The small molecule below binds the protein below.
Small molecule (SMILES): OC[C@H]1O[C@H](O[C@H]2[C@H](O)[C@@H](O)[C@H](OCCCCCCC3CCCCC3)O[C@@H]2CO)[C@H](O)[C@@H](O)[C@@H]1O

Binding-site contacts:
Ligand atom C41 contacts residue SER412 of chain 1.N at 3.3 Å.
Ligand atom O3 contacts residue TYR250 of chain 1.N at 3.5 Å.
Ligand atom C5 contacts residue PHE434 of chain 1.N at 4.1 Å (hydrophobic).
Ligand atom C50 contacts residue GLY410 of chain 1.N at 3.4 Å.
Ligand atom O50 contacts residue TYR411 of chain 1.N at 3.4 Å.
Ligand atom C2 contacts residue TYR250 of chain 1.N at 4.0 Å (hydrophobic).
Ligand atom C4 contacts residue PHE434 of chain 1.N at 4.4 Å (hydrophobic).
Ligand atom O30 contacts residue TYR250 of chain 1.N at 4.3 Å.
Ligand atom C5 contacts residue GLY410 of chain 1.N at 3.8 Å.
Ligand atom C62 contacts residue LEU414 of chain 1.N at 4.3 Å (hydrophobic).
Ligand atom C6 contacts residue PHE434 of chain 1.N at 3.5 Å (hydrophobic).
Ligand atom C1 contacts residue TYR250 of chain 1.N at 3.3 Å (hydrophobic).
Ligand atom C21 contacts residue SER412 of chain 1.N at 4.0 Å.
Ligand atom C52 contacts residue LEU414 of chain 1.N at 4.0 Å (hydrophobic).
Ligand atom C51 contacts residue SER412 of chain 1.N at 3.8 Å.
Ligand atom O4 contacts residue PHE434 of chain 1.N at 4.2 Å.
Ligand atom O1 contacts residue GLY410 of chain 1.N at 3.6 Å.
Ligand atom C50 contacts residue TYR411 of chain 1.N at 3.6 Å (hydrophobic).
Ligand atom C31 contacts residue SER412 of chain 1.N at 3.9 Å.
Ligand atom O50 contacts residue SER412 of chain 1.N at 4.0 Å.
Ligand atom O2 contacts residue GLY410 of chain 1.N at 4.0 Å.
Ligand atom C60 contacts residue TYR411 of chain 1.N at 3.9 Å (hydrophobic).
Ligand atom C12 contacts residue LEU414 of chain 1.N at 4.4 Å (hydrophobic).
Ligand atom O1 contacts residue TYR250 of chain 1.N at 4.4 Å.
Ligand atom O5 contacts residue TYR250 of chain 1.N at 3.5 Å.
Ligand atom C51 contacts residue LEU414 of chain 1.N at 4.2 Å (hydrophobic).
Ligand atom O10 contacts residue SER412 of chain 1.N at 4.3 Å.
Ligand atom O6 contacts residue PHE434 of chain 1.N at 4.3 Å.
Ligand atom C4 contacts residue GLY410 of chain 1.N at 4.1 Å.
Ligand atom C60 contacts residue GLY410 of chain 1.N at 4.2 Å.
Ligand atom C40 contacts residue GLY410 of chain 1.N at 4.1 Å.
Ligand atom O60 contacts residue TYR250 of chain 1.N at 4.2 Å.
Ligand atom O6 contacts residue SER412 of chain 1.N at 3.9 Å.
Ligand atom C60 contacts residue SER412 of chain 1.N at 3.3 Å.
Ligand atom O60 contacts residue SER412 of chain 1.N at 4.4 Å.
Ligand atom O50 contacts residue GLY410 of chain 1.N at 3.9 Å.
Ligand atom O6 contacts residue TYR250 of chain 1.N at 4.3 Å.
Ligand atom C50 contacts residue SER412 of chain 1.N at 4.0 Å.
Ligand atom O4 contacts residue GLY410 of chain 1.N at 3.2 Å (h-bond).
Ligand atom C51 contacts residue ARG413 of chain 1.N at 4.0 Å.

Sequence of chain 1.N:
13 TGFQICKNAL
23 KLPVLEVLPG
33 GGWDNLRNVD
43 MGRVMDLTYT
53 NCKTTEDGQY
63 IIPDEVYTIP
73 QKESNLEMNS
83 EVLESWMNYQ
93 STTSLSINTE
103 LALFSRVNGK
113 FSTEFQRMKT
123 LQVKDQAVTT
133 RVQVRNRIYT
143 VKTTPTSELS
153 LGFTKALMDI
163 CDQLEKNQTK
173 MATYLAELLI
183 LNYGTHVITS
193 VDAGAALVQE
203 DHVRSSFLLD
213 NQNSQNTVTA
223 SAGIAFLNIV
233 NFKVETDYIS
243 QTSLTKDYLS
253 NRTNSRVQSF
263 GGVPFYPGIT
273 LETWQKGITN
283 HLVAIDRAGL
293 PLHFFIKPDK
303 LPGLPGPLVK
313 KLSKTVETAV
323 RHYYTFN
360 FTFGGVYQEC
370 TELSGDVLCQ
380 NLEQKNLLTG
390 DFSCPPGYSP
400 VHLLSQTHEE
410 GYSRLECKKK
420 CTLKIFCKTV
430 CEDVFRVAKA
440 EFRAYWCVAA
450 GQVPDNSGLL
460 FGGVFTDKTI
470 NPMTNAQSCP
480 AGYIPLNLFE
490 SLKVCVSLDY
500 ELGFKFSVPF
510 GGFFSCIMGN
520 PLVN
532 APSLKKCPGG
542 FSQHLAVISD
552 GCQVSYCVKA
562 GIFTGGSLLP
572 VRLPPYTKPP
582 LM